Binding-site contacts:
Ligand atom CG contacts residue HIS234 of chain 4.B at 4.1 Å.
Ligand atom CA contacts residue DAS1 of chain 4.I at 2.5 Å.
Ligand atom O contacts residue DAS1 of chain 4.I at 3.1 Å (h-bond).
Ligand atom CD contacts residue ARG237 of chain 4.B at 3.6 Å.
Ligand atom O contacts residue ARG237 of chain 4.B at 4.2 Å.
Ligand atom CB contacts residue ARG237 of chain 4.B at 3.6 Å.
Ligand atom O contacts residue LEU298 of chain 4.B at 4.1 Å.
Ligand atom O contacts residue PRO299 of chain 4.B at 3.2 Å (h-bond).
Ligand atom N contacts residue HIS205 of chain 4.B at 4.3 Å.
Ligand atom CG contacts residue PHE260 of chain 4.B at 3.3 Å (hydrophobic).
Ligand atom N contacts residue ZN1 of chain 4.H at 3.9 Å.
Ligand atom CE contacts residue PHE260 of chain 4.B at 3.9 Å (hydrophobic).
Ligand atom CG contacts residue ARG237 of chain 4.B at 3.8 Å.
Ligand atom NZ contacts residue LEU298 of chain 4.B at 3.5 Å.
Ligand atom C contacts residue PRO299 of chain 4.B at 4.2 Å (hydrophobic).
Ligand atom NZ contacts residue PRO299 of chain 4.B at 2.9 Å (h-bond).
Ligand atom CB contacts residue HIS234 of chain 4.B at 3.5 Å.
Ligand atom CB contacts residue HIS205 of chain 4.B at 4.4 Å.
Ligand atom N contacts residue DAS1 of chain 4.I at 1.4 Å.
Ligand atom C contacts residue ARG173 of chain 4.B at 3.6 Å.
Ligand atom CB contacts residue ASP293 of chain 4.B at 3.9 Å.
Ligand atom O contacts residue ARG173 of chain 4.B at 4.1 Å.
Ligand atom N contacts residue ASP293 of chain 4.B at 4.3 Å.
Ligand atom CB contacts residue ZN1 of chain 4.H at 4.1 Å.
Ligand atom CG contacts residue ASP293 of chain 4.B at 4.1 Å.
Ligand atom OXT contacts residue ARG173 of chain 4.B at 2.8 Å (salt-bridge).
Ligand atom CE contacts residue LEU298 of chain 4.B at 3.5 Å (hydrophobic).
Ligand atom N contacts residue CYS297 of chain 4.B at 3.6 Å.
Ligand atom OXT contacts residue DAS1 of chain 4.I at 3.5 Å (h-bond).
Ligand atom OXT contacts residue HIS205 of chain 4.B at 3.4 Å.
Ligand atom CE contacts residue PRO299 of chain 4.B at 4.2 Å (hydrophobic).
Ligand atom N contacts residue TYR140 of chain 4.B at 4.0 Å.
Ligand atom N contacts residue ZN1 of chain 4.G at 4.0 Å.
Ligand atom C contacts residue ARG237 of chain 4.B at 3.8 Å.
Ligand atom CD contacts residue PHE260 of chain 4.B at 3.4 Å (hydrophobic).
Ligand atom C contacts residue DAS1 of chain 4.I at 2.9 Å.
Ligand atom CA contacts residue ARG237 of chain 4.B at 4.4 Å.
Ligand atom CB contacts residue DAS1 of chain 4.I at 3.8 Å.
Ligand atom CA contacts residue CYS297 of chain 4.B at 3.9 Å (hydrophobic).
Ligand atom OXT contacts residue ARG237 of chain 4.B at 3.1 Å (salt-bridge).

Sequence of chain 4.B:
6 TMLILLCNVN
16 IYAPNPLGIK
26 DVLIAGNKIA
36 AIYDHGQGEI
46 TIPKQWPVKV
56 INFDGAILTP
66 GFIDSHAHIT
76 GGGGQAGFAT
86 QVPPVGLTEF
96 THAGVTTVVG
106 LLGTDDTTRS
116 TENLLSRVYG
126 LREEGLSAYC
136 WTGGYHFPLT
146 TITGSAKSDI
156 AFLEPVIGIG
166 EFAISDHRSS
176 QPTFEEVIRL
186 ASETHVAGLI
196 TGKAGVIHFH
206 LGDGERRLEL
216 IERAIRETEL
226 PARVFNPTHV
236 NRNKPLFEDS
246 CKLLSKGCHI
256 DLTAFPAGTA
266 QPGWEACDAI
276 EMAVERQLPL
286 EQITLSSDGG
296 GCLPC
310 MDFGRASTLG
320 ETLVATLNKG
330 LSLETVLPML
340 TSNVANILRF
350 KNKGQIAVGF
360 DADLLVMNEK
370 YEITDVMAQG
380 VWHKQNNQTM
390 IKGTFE

The small molecule below binds the protein below.
Small molecule (SMILES): NCCCC[C@@H](N)C(=O)O